Binding-site contacts:
Ligand atom O5 contacts residue NAG1 of chain 3.B at 2.8 Å (h-bond).
Ligand atom C5 contacts residue NAG1 of chain 3.B at 3.3 Å.
Ligand atom C5 contacts residue THR66 of chain 3.A at 4.2 Å.
Ligand atom C3 contacts residue NAG1 of chain 3.B at 3.6 Å.
Ligand atom O2 contacts residue NAG1 of chain 3.B at 2.7 Å (h-bond).
Ligand atom C1 contacts residue NAG1 of chain 3.B at 3.4 Å.
Ligand atom C6 contacts residue THR66 of chain 3.A at 3.9 Å.
Ligand atom C4 contacts residue NAG1 of chain 3.B at 4.1 Å.
Ligand atom C2 contacts residue NAG1 of chain 3.B at 3.4 Å.

Sequence of chain 3.A:
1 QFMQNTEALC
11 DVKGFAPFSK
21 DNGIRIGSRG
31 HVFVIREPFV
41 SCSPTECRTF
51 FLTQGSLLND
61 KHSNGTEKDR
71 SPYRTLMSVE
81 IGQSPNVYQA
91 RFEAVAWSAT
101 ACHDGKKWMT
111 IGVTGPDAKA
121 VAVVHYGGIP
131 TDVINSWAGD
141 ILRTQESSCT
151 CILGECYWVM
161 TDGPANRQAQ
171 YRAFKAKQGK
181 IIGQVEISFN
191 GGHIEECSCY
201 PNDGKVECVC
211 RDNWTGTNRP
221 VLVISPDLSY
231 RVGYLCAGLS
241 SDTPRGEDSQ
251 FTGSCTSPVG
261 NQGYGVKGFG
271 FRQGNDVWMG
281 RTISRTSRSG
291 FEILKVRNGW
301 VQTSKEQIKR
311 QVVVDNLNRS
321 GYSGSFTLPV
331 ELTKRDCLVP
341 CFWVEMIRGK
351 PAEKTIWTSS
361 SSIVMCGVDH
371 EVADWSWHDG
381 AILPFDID

A small-molecule ligand and the protein it binds are described below.
Small molecule (SMILES): C[C@@H]1O[C@@H](O)[C@@H](O)[C@H](O)[C@@H]1O